The protein below binds the small molecule below.
Small molecule (SMILES): OC[C@H]1O[C@@H](n2cnc3c(NCCCc4ccc(O)cc4)ncnc32)[C@H](O)[C@@H]1O

Sequence of chain 1.C:
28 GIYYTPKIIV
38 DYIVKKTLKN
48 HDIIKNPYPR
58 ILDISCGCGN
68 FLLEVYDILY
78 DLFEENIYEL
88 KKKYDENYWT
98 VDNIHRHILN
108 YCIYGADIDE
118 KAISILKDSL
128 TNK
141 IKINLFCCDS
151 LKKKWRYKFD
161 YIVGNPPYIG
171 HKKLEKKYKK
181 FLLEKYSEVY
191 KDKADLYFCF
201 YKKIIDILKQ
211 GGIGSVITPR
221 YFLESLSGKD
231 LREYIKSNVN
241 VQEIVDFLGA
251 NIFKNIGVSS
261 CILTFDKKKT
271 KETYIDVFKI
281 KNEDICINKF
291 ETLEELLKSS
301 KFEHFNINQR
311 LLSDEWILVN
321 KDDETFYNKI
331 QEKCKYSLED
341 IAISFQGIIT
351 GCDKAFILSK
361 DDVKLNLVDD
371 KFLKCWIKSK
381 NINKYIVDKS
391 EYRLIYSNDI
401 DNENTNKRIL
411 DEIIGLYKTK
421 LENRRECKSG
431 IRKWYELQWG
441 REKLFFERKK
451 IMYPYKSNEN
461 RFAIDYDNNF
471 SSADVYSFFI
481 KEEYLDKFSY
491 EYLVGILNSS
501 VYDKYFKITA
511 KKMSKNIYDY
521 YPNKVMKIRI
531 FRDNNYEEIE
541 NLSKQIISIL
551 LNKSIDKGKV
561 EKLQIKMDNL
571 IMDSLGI

Binding-site contacts:
Ligand atom N1 contacts residue PRO167 of chain 1.C at 3.5 Å.
Ligand atom N4 contacts residue PHE200 of chain 1.C at 3.8 Å.
Ligand atom N2 contacts residue ILE115 of chain 1.C at 3.5 Å (h-bond).
Ligand atom O3 contacts residue PRO167 of chain 1.C at 3.7 Å.
Ligand atom C10 contacts residue TYR178 of chain 1.C at 3.5 Å (hydrophobic).
Ligand atom N3 contacts residue ILE115 of chain 1.C at 3.5 Å.
Ligand atom N4 contacts residue ASP149 of chain 1.C at 2.8 Å (salt-bridge).
Ligand atom C5 contacts residue PRO167 of chain 1.C at 3.4 Å (hydrophobic).
Ligand atom C8 contacts residue ILE115 of chain 1.C at 3.7 Å (hydrophobic).
Ligand atom C1 contacts residue ASP114 of chain 1.C at 3.4 Å.
Ligand atom O contacts residue GLY64 of chain 1.C at 3.5 Å.
Ligand atom C8 contacts residue SER150 of chain 1.C at 3.1 Å.
Ligand atom C7 contacts residue ILE115 of chain 1.C at 3.4 Å (hydrophobic).
Ligand atom C6 contacts residue ILE115 of chain 1.C at 3.6 Å (hydrophobic).
Ligand atom O1 contacts residue ASP114 of chain 1.C at 2.5 Å (salt-bridge).
Ligand atom C11 contacts residue TYR178 of chain 1.C at 3.8 Å (hydrophobic).
Ligand atom N3 contacts residue ASP149 of chain 1.C at 3.5 Å (salt-bridge).
Ligand atom C9 contacts residue ILE115 of chain 1.C at 3.6 Å (hydrophobic).
Ligand atom C2 contacts residue ASP114 of chain 1.C at 3.7 Å.
Ligand atom O2 contacts residue TYR30 of chain 1.C at 3.8 Å.
Ligand atom C contacts residue ASP114 of chain 1.C at 3.4 Å.
Ligand atom N2 contacts residue ASP114 of chain 1.C at 3.6 Å.
Ligand atom C14 contacts residue TYR178 of chain 1.C at 3.8 Å (hydrophobic).
Ligand atom O3 contacts residue SER62 of chain 1.C at 3.5 Å.
Ligand atom N3 contacts residue PHE200 of chain 1.C at 3.8 Å.
Ligand atom C6 contacts residue PHE200 of chain 1.C at 3.9 Å (hydrophobic).
Ligand atom O contacts residue ASP114 of chain 1.C at 2.5 Å (salt-bridge).
Ligand atom O2 contacts residue GLY28 of chain 1.C at 3.5 Å.
Ligand atom O2 contacts residue PRO167 of chain 1.C at 3.7 Å.
Ligand atom O1 contacts residue ILE115 of chain 1.C at 3.2 Å.
Ligand atom N3 contacts residue SER150 of chain 1.C at 3.0 Å (h-bond).
Ligand atom N contacts residue ILE115 of chain 1.C at 3.5 Å.
Ligand atom C4 contacts residue ASP114 of chain 1.C at 3.3 Å.
Ligand atom O3 contacts residue ASP114 of chain 1.C at 3.9 Å.
Ligand atom C10 contacts residue ASP149 of chain 1.C at 3.7 Å.
Ligand atom C9 contacts residue PHE200 of chain 1.C at 3.6 Å (hydrophobic).
Ligand atom C8 contacts residue CYS148 of chain 1.C at 3.9 Å (hydrophobic).
Ligand atom N1 contacts residue ILE115 of chain 1.C at 3.9 Å.
Ligand atom C5 contacts residue ILE115 of chain 1.C at 3.8 Å (hydrophobic).
Ligand atom C9 contacts residue ASP149 of chain 1.C at 3.6 Å.